A protein and the small-molecule ligand that binds it are described below.
Small molecule (SMILES): Nc1ncnc2c1ncn2[C@@H]1O[C@H](CO[P](=O)(O)O[P](=O)(O)NP(=O)(O)O)[C@@H](O)[C@H]1O

Binding-site contacts:
Ligand atom PG contacts residue MG1 of chain 1.C at 3.2 Å.
Ligand atom C4 contacts residue LEU158 of chain 1.A at 3.9 Å (hydrophobic).
Ligand atom O1G contacts residue MG1 of chain 1.C at 3.8 Å.
Ligand atom C5' contacts residue VAL45 of chain 1.A at 3.6 Å (hydrophobic).
Ligand atom N6 contacts residue MET106 of chain 1.A at 3.1 Å.
Ligand atom PG contacts residue SER41 of chain 1.A at 3.6 Å.
Ligand atom O2' contacts residue LEU158 of chain 1.A at 3.8 Å.
Ligand atom O3A contacts residue GLY40 of chain 1.A at 3.4 Å.
Ligand atom O1A contacts residue LYS60 of chain 1.A at 2.8 Å (salt-bridge).
Ligand atom N1 contacts residue LEU109 of chain 1.A at 3.1 Å (h-bond).
Ligand atom O2G contacts residue SER41 of chain 1.A at 3.4 Å (h-bond).
Ligand atom C6 contacts residue GLU107 of chain 1.A at 3.7 Å.
Ligand atom O1G contacts residue GLY40 of chain 1.A at 3.8 Å.
Ligand atom C6 contacts residue ALA58 of chain 1.A at 3.5 Å (hydrophobic).
Ligand atom O4' contacts residue GLY38 of chain 1.A at 3.5 Å.
Ligand atom O2A contacts residue LYS60 of chain 1.A at 3.7 Å.
Ligand atom C2 contacts residue ILE37 of chain 1.A at 3.9 Å (hydrophobic).
Ligand atom C4' contacts residue LYS39 of chain 1.A at 3.9 Å.
Ligand atom O1B contacts residue MG1 of chain 1.C at 2.1 Å.
Ligand atom O3G contacts residue MG1 of chain 1.C at 2.1 Å.
Ligand atom C6 contacts residue LEU158 of chain 1.A at 3.9 Å (hydrophobic).
Ligand atom C4' contacts residue GLY38 of chain 1.A at 3.5 Å.
Ligand atom N3 contacts residue ILE37 of chain 1.A at 3.9 Å.
Ligand atom O1B contacts residue ASP169 of chain 1.A at 3.0 Å (salt-bridge).
Ligand atom PB contacts residue MG1 of chain 1.C at 3.3 Å.
Ligand atom N7 contacts residue LEU158 of chain 1.A at 3.9 Å.
Ligand atom N6 contacts residue ALA58 of chain 1.A at 3.5 Å.
Ligand atom N3 contacts residue LEU109 of chain 1.A at 3.9 Å.
Ligand atom O4' contacts residue VAL45 of chain 1.A at 3.8 Å.
Ligand atom N6 contacts residue GLU107 of chain 1.A at 2.7 Å (salt-bridge).
Ligand atom C2 contacts residue LEU109 of chain 1.A at 3.1 Å (hydrophobic).
Ligand atom N3B contacts residue MG1 of chain 1.C at 3.6 Å.
Ligand atom O1G contacts residue SER41 of chain 1.A at 2.8 Å (h-bond).
Ligand atom O2A contacts residue GLY40 of chain 1.A at 3.9 Å.
Ligand atom N1 contacts residue ALA58 of chain 1.A at 3.6 Å.
Ligand atom C5 contacts residue LEU158 of chain 1.A at 3.6 Å (hydrophobic).
Ligand atom N1 contacts residue GLU107 of chain 1.A at 3.8 Å.
Ligand atom C5' contacts residue GLY40 of chain 1.A at 3.8 Å.
Ligand atom O2A contacts residue VAL45 of chain 1.A at 3.9 Å.
Ligand atom PA contacts residue LYS60 of chain 1.A at 3.9 Å.

Sequence of chain 1.A:
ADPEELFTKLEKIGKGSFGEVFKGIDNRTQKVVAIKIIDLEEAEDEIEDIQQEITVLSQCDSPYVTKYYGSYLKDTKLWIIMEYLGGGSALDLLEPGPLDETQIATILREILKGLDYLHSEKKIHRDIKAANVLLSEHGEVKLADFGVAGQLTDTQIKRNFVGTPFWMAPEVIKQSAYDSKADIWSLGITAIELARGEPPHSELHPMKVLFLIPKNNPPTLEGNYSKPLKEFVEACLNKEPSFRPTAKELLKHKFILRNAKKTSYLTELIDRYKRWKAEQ